Binding-site contacts:
Ligand atom O contacts residue ARG96 of chain 1.C at 2.9 Å (salt-bridge).
Ligand atom OE1 contacts residue LEU138 of chain 1.C at 4.1 Å.
Ligand atom CA contacts residue GLU193 of chain 1.C at 3.3 Å.
Ligand atom CB contacts residue LEU138 of chain 1.C at 3.9 Å (hydrophobic).
Ligand atom C contacts residue ARG96 of chain 1.C at 3.5 Å.
Ligand atom CG contacts residue TYR61 of chain 1.C at 4.2 Å (hydrophobic).
Ligand atom OE1 contacts residue GLY141 of chain 1.C at 3.7 Å.
Ligand atom CG contacts residue LEU138 of chain 1.C at 3.6 Å (hydrophobic).
Ligand atom C contacts residue SER142 of chain 1.C at 3.3 Å.
Ligand atom O contacts residue SER142 of chain 1.C at 3.9 Å.
Ligand atom CD contacts residue LEU138 of chain 1.C at 3.9 Å (hydrophobic).
Ligand atom CD contacts residue GLU193 of chain 1.C at 3.9 Å.
Ligand atom C contacts residue THR91 of chain 1.C at 3.7 Å.
Ligand atom OE1 contacts residue THR143 of chain 1.C at 3.1 Å (h-bond).
Ligand atom OXT contacts residue ARG96 of chain 1.C at 2.8 Å (salt-bridge).
Ligand atom OXT contacts residue GLY141 of chain 1.C at 3.2 Å.
Ligand atom N contacts residue GLU193 of chain 1.C at 2.7 Å (salt-bridge).
Ligand atom N contacts residue SER142 of chain 1.C at 4.1 Å.
Ligand atom CA contacts residue TYR61 of chain 1.C at 4.0 Å (hydrophobic).
Ligand atom N contacts residue TYR220 of chain 1.C at 3.7 Å.
Ligand atom OXT contacts residue SER142 of chain 1.C at 2.8 Å (h-bond).
Ligand atom CA contacts residue THR91 of chain 1.C at 3.5 Å.
Ligand atom CD contacts residue THR143 of chain 1.C at 3.2 Å.
Ligand atom CA contacts residue SER142 of chain 1.C at 3.3 Å.
Ligand atom O contacts residue PRO89 of chain 1.C at 3.6 Å.
Ligand atom O contacts residue TYR61 of chain 1.C at 3.4 Å.
Ligand atom CG contacts residue GLU193 of chain 1.C at 3.6 Å.
Ligand atom OE2 contacts residue GLU193 of chain 1.C at 3.7 Å.
Ligand atom CA contacts residue PRO89 of chain 1.C at 4.1 Å (hydrophobic).
Ligand atom N contacts residue PRO89 of chain 1.C at 2.9 Å (h-bond).
Ligand atom O contacts residue THR91 of chain 1.C at 2.9 Å (h-bond).
Ligand atom OE2 contacts residue THR143 of chain 1.C at 2.6 Å (h-bond).
Ligand atom CB contacts residue GLU193 of chain 1.C at 4.0 Å.
Ligand atom O contacts residue LEU90 of chain 1.C at 3.6 Å.
Ligand atom C contacts residue TYR61 of chain 1.C at 3.5 Å (hydrophobic).
Ligand atom OXT contacts residue TYR61 of chain 1.C at 3.2 Å.
Ligand atom N contacts residue TYR61 of chain 1.C at 4.0 Å.
Ligand atom OE1 contacts residue SER142 of chain 1.C at 3.4 Å (h-bond).
Ligand atom CB contacts residue TYR61 of chain 1.C at 3.4 Å (hydrophobic).
Ligand atom N contacts residue THR91 of chain 1.C at 2.9 Å (h-bond).

Sequence of chain 1.C:
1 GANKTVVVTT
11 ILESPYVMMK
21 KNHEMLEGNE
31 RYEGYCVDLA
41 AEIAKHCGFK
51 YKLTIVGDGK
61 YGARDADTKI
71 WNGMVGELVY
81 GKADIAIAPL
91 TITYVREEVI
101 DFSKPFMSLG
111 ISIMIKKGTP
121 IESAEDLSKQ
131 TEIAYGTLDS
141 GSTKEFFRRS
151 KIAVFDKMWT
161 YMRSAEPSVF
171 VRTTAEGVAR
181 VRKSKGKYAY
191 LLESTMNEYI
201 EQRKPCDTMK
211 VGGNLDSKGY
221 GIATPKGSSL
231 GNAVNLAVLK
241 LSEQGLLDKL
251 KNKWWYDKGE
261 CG

A small-molecule ligand and the protein it binds are described below.
Small molecule (SMILES): N[C@@H](CCC(=O)O)C(=O)O